The small molecule below binds the protein below.
Small molecule (SMILES): CC(=O)N[C@H]1[C@@H](O)[C@H](O)[C@@H](CO)O[C@@H]1O

Binding-site contacts:
Ligand atom C8 contacts residue GLY98 of chain 1.A at 3.6 Å.
Ligand atom O7 contacts residue GLY99 of chain 1.A at 3.4 Å.
Ligand atom C7 contacts residue GLY99 of chain 1.A at 3.3 Å.
Ligand atom O3 contacts residue GLY99 of chain 1.A at 3.0 Å (h-bond).
Ligand atom C5 contacts residue BMX1 of chain 1.B at 0.2 Å.
Ligand atom C8 contacts residue BMX1 of chain 1.B at 0.1 Å.
Ligand atom O1 contacts residue HIS192 of chain 1.A at 2.5 Å (h-bond).
Ligand atom O5 contacts residue BMX1 of chain 1.B at 0.1 Å (h-bond).
Ligand atom O1 contacts residue ILE169 of chain 1.A at 3.6 Å (h-bond).
Ligand atom C6 contacts residue ASP140 of chain 1.A at 3.5 Å.
Ligand atom O4 contacts residue ASP140 of chain 1.A at 2.5 Å (salt-bridge).
Ligand atom C8 contacts residue GLY99 of chain 1.A at 3.5 Å.
Ligand atom O7 contacts residue SER111 of chain 1.A at 3.6 Å.
Ligand atom C1 contacts residue HIS192 of chain 1.A at 3.6 Å.
Ligand atom O6 contacts residue ASP140 of chain 1.A at 2.6 Å (salt-bridge).
Ligand atom O7 contacts residue BMX1 of chain 1.B at 0.1 Å (h-bond).
Ligand atom C6 contacts residue BMX1 of chain 1.B at 0.3 Å.
Ligand atom C4 contacts residue ASP140 of chain 1.A at 3.4 Å.
Ligand atom O3 contacts residue BMX1 of chain 1.B at 0.1 Å (h-bond).
Ligand atom O1 contacts residue BMX1 of chain 1.B at 0.1 Å (h-bond).
Ligand atom C3 contacts residue BMX1 of chain 1.B at 0.1 Å.
Ligand atom C3 contacts residue GLU189 of chain 1.A at 3.4 Å.
Ligand atom O4 contacts residue BMX1 of chain 1.B at 0.1 Å (h-bond).
Ligand atom C7 contacts residue THR112 of chain 1.A at 3.3 Å.
Ligand atom C5 contacts residue ILE169 of chain 1.A at 3.5 Å (hydrophobic).
Ligand atom O7 contacts residue THR112 of chain 1.A at 2.8 Å (h-bond).
Ligand atom O4 contacts residue ASN139 of chain 1.A at 3.3 Å (h-bond).
Ligand atom C1 contacts residue GLU211 of chain 1.A at 3.3 Å.
Ligand atom O3 contacts residue ASN139 of chain 1.A at 3.2 Å (h-bond).
Ligand atom O5 contacts residue GLU211 of chain 1.A at 3.5 Å (salt-bridge).
Ligand atom C4 contacts residue BMX1 of chain 1.B at 0.2 Å.
Ligand atom N2 contacts residue BMX1 of chain 1.B at 0.1 Å (h-bond).
Ligand atom O1 contacts residue GLU211 of chain 1.A at 2.5 Å (salt-bridge).
Ligand atom O7 contacts residue ARG100 of chain 1.A at 2.9 Å (salt-bridge).
Ligand atom C2 contacts residue BMX1 of chain 1.B at 0.1 Å.
Ligand atom C1 contacts residue BMX1 of chain 1.B at 0.1 Å.
Ligand atom C7 contacts residue BMX1 of chain 1.B at 0.1 Å.
Ligand atom O3 contacts residue ARG100 of chain 1.A at 3.2 Å (salt-bridge).
Ligand atom O3 contacts residue GLU189 of chain 1.A at 2.6 Å (salt-bridge).
Ligand atom O6 contacts residue BMX1 of chain 1.B at 0.8 Å (h-bond).

Sequence of chain 1.A:
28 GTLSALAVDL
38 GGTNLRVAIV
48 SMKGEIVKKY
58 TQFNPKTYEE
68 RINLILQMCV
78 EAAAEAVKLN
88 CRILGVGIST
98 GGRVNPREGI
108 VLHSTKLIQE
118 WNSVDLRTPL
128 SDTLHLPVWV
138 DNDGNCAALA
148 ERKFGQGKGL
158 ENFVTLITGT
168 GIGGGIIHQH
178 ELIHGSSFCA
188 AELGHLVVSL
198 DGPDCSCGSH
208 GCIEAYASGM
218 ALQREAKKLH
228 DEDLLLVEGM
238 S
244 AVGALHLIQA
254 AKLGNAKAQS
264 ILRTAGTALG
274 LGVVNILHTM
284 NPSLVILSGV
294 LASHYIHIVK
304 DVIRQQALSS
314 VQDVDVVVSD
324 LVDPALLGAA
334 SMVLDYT